This small molecule binds to this protein.
Small molecule (SMILES): CC(=O)N[C@@H]1[C@@H](O)[C@H](O)[C@@H](CO)O[C@H]1O

Binding-site contacts:
Ligand atom C3 contacts residue ASN207 of chain 1.A at 3.9 Å.
Ligand atom C2 contacts residue ASN207 of chain 1.A at 2.6 Å.
Ligand atom O6 contacts residue GLN233 of chain 1.A at 3.3 Å (h-bond).
Ligand atom C6 contacts residue GLN233 of chain 1.A at 4.4 Å.
Ligand atom O5 contacts residue ASN207 of chain 1.A at 2.5 Å (h-bond).
Ligand atom C6 contacts residue ASN207 of chain 1.A at 4.5 Å.
Ligand atom C7 contacts residue ASN207 of chain 1.A at 3.9 Å.
Ligand atom N2 contacts residue ASN207 of chain 1.A at 2.9 Å (h-bond).
Ligand atom C1 contacts residue ASN207 of chain 1.A at 1.5 Å.
Ligand atom C4 contacts residue ASN207 of chain 1.A at 4.4 Å.
Ligand atom O5 contacts residue GLN233 of chain 1.A at 4.2 Å.
Ligand atom C5 contacts residue ASN207 of chain 1.A at 3.8 Å.
Ligand atom O6 contacts residue ASN207 of chain 1.A at 4.1 Å.

Sequence of chain 1.A:
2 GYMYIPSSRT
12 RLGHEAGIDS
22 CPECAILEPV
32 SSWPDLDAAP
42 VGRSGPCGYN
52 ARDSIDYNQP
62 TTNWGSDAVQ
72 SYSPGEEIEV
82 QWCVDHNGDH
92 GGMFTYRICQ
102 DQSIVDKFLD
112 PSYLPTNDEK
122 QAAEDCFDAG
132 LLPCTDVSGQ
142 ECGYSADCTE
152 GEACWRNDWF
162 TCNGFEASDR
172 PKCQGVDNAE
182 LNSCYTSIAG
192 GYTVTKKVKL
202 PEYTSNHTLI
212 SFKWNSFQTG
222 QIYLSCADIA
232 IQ